This protein binds this small molecule.
Small molecule (SMILES): C[C@@H](C=O)NC(=O)[C@@H]1CCCN1C(=O)[C@H](Cc1ccc(O)cc1)NC(=O)[C@H](COP(=O)(O)O)NC(=O)[C@H](CC1=NC=NC1)NC(=O)[C@@H](N)CO

Binding-site contacts:
Ligand atom O contacts residue ASN226 of chain 1.A at 2.8 Å (h-bond).
Ligand atom OG contacts residue GLU182 of chain 1.A at 2.8 Å (salt-bridge).
Ligand atom N contacts residue ASN226 of chain 1.A at 2.8 Å (h-bond).
Ligand atom O contacts residue VAL178 of chain 1.A at 3.0 Å.
Ligand atom CD2 contacts residue ASN226 of chain 1.A at 3.6 Å.
Ligand atom C contacts residue ASN175 of chain 1.A at 3.7 Å.
Ligand atom O contacts residue ASN175 of chain 1.A at 3.2 Å (h-bond).
Ligand atom O contacts residue LYS122 of chain 1.A at 3.0 Å (salt-bridge).
Ligand atom O3P contacts residue ARG56 of chain 1.A at 3.1 Å (salt-bridge).
Ligand atom N contacts residue LEU174 of chain 1.A at 3.6 Å.
Ligand atom CB contacts residue LEU174 of chain 1.A at 3.4 Å (hydrophobic).
Ligand atom O contacts residue LYS49 of chain 1.A at 3.8 Å.
Ligand atom CD1 contacts residue GLY171 of chain 1.A at 3.8 Å.
Ligand atom O2P contacts residue TYR130 of chain 1.A at 2.7 Å (h-bond).
Ligand atom O1P contacts residue ARG56 of chain 1.A at 3.6 Å (salt-bridge).
Ligand atom CA contacts residue ASN175 of chain 1.A at 3.6 Å.
Ligand atom CB contacts residue ASN175 of chain 1.A at 3.7 Å.
Ligand atom CB contacts residue ASN226 of chain 1.A at 3.1 Å.
Ligand atom CD contacts residue LYS122 of chain 1.A at 3.9 Å.
Ligand atom O3P contacts residue LYS49 of chain 1.A at 2.6 Å (salt-bridge).
Ligand atom CE1 contacts residue ILE219 of chain 1.A at 3.8 Å (hydrophobic).
Ligand atom ND1 contacts residue LEU222 of chain 1.A at 3.7 Å.
Ligand atom C contacts residue ASN175 of chain 1.A at 3.9 Å.
Ligand atom N contacts residue ASN175 of chain 1.A at 2.9 Å (h-bond).
Ligand atom P contacts residue LYS49 of chain 1.A at 3.7 Å.
Ligand atom O1P contacts residue ARG129 of chain 1.A at 3.0 Å (salt-bridge).
Ligand atom CA contacts residue ASN175 of chain 1.A at 3.8 Å.
Ligand atom O contacts residue LEU174 of chain 1.A at 3.7 Å.
Ligand atom N contacts residue GLU182 of chain 1.A at 3.4 Å (salt-bridge).
Ligand atom OG contacts residue TRP230 of chain 1.A at 3.2 Å (h-bond).
Ligand atom C contacts residue ASN226 of chain 1.A at 3.7 Å.
Ligand atom CB contacts residue GLU182 of chain 1.A at 3.4 Å.
Ligand atom CG contacts residue ASN226 of chain 1.A at 3.7 Å.
Ligand atom CZ contacts residue ILE219 of chain 1.A at 3.8 Å (hydrophobic).
Ligand atom C contacts residue ASN226 of chain 1.A at 3.9 Å.
Ligand atom O2P contacts residue ARG129 of chain 1.A at 2.9 Å (salt-bridge).
Ligand atom O contacts residue LYS49 of chain 1.A at 3.6 Å.
Ligand atom O2P contacts residue LYS49 of chain 1.A at 3.6 Å (salt-bridge).
Ligand atom CA contacts residue ASN226 of chain 1.A at 3.5 Å.
Ligand atom C contacts residue LEU174 of chain 1.A at 3.9 Å (hydrophobic).

Sequence of chain 1.A:
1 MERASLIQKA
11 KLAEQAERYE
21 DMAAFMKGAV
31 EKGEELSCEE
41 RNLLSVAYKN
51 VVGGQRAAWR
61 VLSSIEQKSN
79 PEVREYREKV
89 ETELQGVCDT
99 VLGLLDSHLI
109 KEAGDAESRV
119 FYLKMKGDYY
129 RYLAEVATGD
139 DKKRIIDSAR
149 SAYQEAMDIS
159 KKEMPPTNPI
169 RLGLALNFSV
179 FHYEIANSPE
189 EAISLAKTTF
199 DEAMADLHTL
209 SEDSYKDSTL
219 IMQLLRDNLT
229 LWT